Sequence of chain 1.A:
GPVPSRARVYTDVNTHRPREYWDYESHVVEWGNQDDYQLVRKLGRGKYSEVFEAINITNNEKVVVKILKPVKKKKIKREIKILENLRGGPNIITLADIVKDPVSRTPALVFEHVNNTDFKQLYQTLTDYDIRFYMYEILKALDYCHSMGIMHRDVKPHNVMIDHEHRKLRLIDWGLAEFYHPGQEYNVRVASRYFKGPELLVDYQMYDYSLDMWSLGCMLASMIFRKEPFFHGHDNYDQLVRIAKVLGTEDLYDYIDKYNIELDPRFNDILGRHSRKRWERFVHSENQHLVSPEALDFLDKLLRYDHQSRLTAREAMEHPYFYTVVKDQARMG

Binding-site contacts:
Ligand atom C09 contacts residue ILE174 of chain 1.A at 4.0 Å (hydrophobic).
Ligand atom C22 contacts residue LYS68 of chain 1.A at 3.8 Å.
Ligand atom C07 contacts residue ASN118 of chain 1.A at 3.4 Å.
Ligand atom N15 contacts residue VAL53 of chain 1.A at 3.7 Å.
Ligand atom C21 contacts residue SER51 of chain 1.A at 3.9 Å.
Ligand atom C20 contacts residue GLY48 of chain 1.A at 3.2 Å.
Ligand atom C11 contacts residue VAL53 of chain 1.A at 3.9 Å (hydrophobic).
Ligand atom C17 contacts residue HIS160 of chain 1.A at 3.7 Å.
Ligand atom C12 contacts residue VAL53 of chain 1.A at 4.0 Å (hydrophobic).
Ligand atom C01 contacts residue ASN118 of chain 1.A at 4.0 Å.
Ligand atom C17 contacts residue MET163 of chain 1.A at 3.6 Å (hydrophobic).
Ligand atom C13 contacts residue VAL53 of chain 1.A at 3.9 Å (hydrophobic).
Ligand atom C08 contacts residue ILE95 of chain 1.A at 3.6 Å (hydrophobic).
Ligand atom C06 contacts residue ASN118 of chain 1.A at 3.3 Å.
Ligand atom C05 contacts residue MET163 of chain 1.A at 4.0 Å (hydrophobic).
Ligand atom C18 contacts residue VAL53 of chain 1.A at 3.6 Å (hydrophobic).
Ligand atom C18 contacts residue GLY46 of chain 1.A at 3.5 Å.
Ligand atom O04 contacts residue MET163 of chain 1.A at 3.8 Å.
Ligand atom O25 contacts residue PHE113 of chain 1.A at 3.9 Å.
Ligand atom C08 contacts residue VAL66 of chain 1.A at 3.8 Å (hydrophobic).
Ligand atom C24 contacts residue ILE174 of chain 1.A at 3.6 Å (hydrophobic).
Ligand atom O23 contacts residue ASP175 of chain 1.A at 3.6 Å.
Ligand atom C19 contacts residue ARG47 of chain 1.A at 3.8 Å.
Ligand atom C20 contacts residue SER51 of chain 1.A at 3.7 Å.
Ligand atom C21 contacts residue ASP175 of chain 1.A at 3.5 Å.
Ligand atom O25 contacts residue ILE95 of chain 1.A at 3.7 Å.
Ligand atom C22 contacts residue ASP175 of chain 1.A at 4.0 Å.
Ligand atom O25 contacts residue ILE174 of chain 1.A at 4.0 Å.
Ligand atom C03 contacts residue ASN118 of chain 1.A at 3.7 Å.
Ligand atom C07 contacts residue VAL66 of chain 1.A at 3.7 Å (hydrophobic).
Ligand atom C14 contacts residue VAL53 of chain 1.A at 3.8 Å (hydrophobic).
Ligand atom C17 contacts residue ASP120 of chain 1.A at 3.8 Å.
Ligand atom C11 contacts residue ILE174 of chain 1.A at 3.7 Å (hydrophobic).
Ligand atom O23 contacts residue LYS68 of chain 1.A at 2.7 Å (salt-bridge).
Ligand atom C12 contacts residue ILE174 of chain 1.A at 3.4 Å (hydrophobic).
Ligand atom C19 contacts residue GLY48 of chain 1.A at 4.0 Å.
Ligand atom C05 contacts residue VAL53 of chain 1.A at 4.0 Å (hydrophobic).
Ligand atom C13 contacts residue ILE174 of chain 1.A at 3.8 Å (hydrophobic).
Ligand atom C10 contacts residue VAL53 of chain 1.A at 3.8 Å (hydrophobic).
Ligand atom C03 contacts residue MET163 of chain 1.A at 4.0 Å (hydrophobic).

The protein below binds the small molecule below.
Small molecule (SMILES): C=CCOc1cccc2c1-c1c(c3c(n1C(C)C)CCCC3=O)C2=O